Sequence of chain 2.A:
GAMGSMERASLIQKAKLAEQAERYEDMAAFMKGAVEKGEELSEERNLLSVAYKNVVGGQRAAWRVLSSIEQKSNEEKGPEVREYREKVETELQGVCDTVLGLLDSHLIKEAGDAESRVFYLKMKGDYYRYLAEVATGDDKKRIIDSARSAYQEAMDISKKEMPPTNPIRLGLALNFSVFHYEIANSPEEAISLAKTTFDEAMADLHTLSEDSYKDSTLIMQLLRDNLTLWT

Sequence of chain 2.B:
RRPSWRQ

Binding-site contacts:
Ligand atom C05 contacts residue PRO172 of chain 2.A at 3.4 Å (hydrophobic).
Ligand atom C06 contacts residue LYS127 of chain 2.A at 3.6 Å.
Ligand atom C16 contacts residue CSO43 of chain 2.A at 3.9 Å.
Ligand atom F17 contacts residue CSO43 of chain 2.A at 3.4 Å.
Ligand atom C03 contacts residue ILE173 of chain 2.A at 3.5 Å (hydrophobic).
Ligand atom C03 contacts residue LYS127 of chain 2.A at 2.3 Å.
Ligand atom C02 contacts residue TRP13 of chain 2.B at 3.2 Å (hydrophobic).
Ligand atom C05 contacts residue TRP13 of chain 2.B at 3.8 Å (hydrophobic).
Ligand atom C09 contacts residue TRP13 of chain 2.B at 3.6 Å (hydrophobic).
Ligand atom N10 contacts residue PRO172 of chain 2.A at 4.0 Å.
Ligand atom C04 contacts residue PRO172 of chain 2.A at 3.7 Å (hydrophobic).
Ligand atom C19 contacts residue ASN47 of chain 2.A at 3.7 Å.
Ligand atom C15 contacts residue GLU120 of chain 2.A at 3.9 Å.
Ligand atom C08 contacts residue ASN47 of chain 2.A at 3.9 Å.
Ligand atom C06 contacts residue TRP13 of chain 2.B at 3.2 Å (hydrophobic).
Ligand atom BR1 contacts residue SER50 of chain 2.A at 3.2 Å.
Ligand atom C06 contacts residue ILE173 of chain 2.A at 3.9 Å (hydrophobic).
Ligand atom C04 contacts residue GLY176 of chain 2.A at 3.9 Å.
Ligand atom C22 contacts residue TRP13 of chain 2.B at 3.5 Å (hydrophobic).
Ligand atom C05 contacts residue ILE224 of chain 2.A at 4.0 Å (hydrophobic).
Ligand atom F17 contacts residue ARG46 of chain 2.A at 3.3 Å.
Ligand atom C04 contacts residue LYS127 of chain 2.A at 2.6 Å.
Ligand atom F14 contacts residue ILE173 of chain 2.A at 3.3 Å.
Ligand atom F17 contacts residue PHE124 of chain 2.A at 3.4 Å.
Ligand atom C04 contacts residue TRP13 of chain 2.B at 3.6 Å (hydrophobic).
Ligand atom C18 contacts residue ASN47 of chain 2.A at 3.8 Å.
Ligand atom F14 contacts residue PRO172 of chain 2.A at 3.8 Å.
Ligand atom C03 contacts residue TRP13 of chain 2.B at 3.4 Å (hydrophobic).
Ligand atom C22 contacts residue PRO172 of chain 2.A at 3.9 Å (hydrophobic).
Ligand atom C18 contacts residue CSO43 of chain 2.A at 3.5 Å.
Ligand atom C16 contacts residue PHE124 of chain 2.A at 3.5 Å (hydrophobic).
Ligand atom BR1 contacts residue TRP13 of chain 2.B at 3.6 Å.
Ligand atom C15 contacts residue PHE124 of chain 2.A at 3.6 Å (hydrophobic).
Ligand atom C02 contacts residue LYS127 of chain 2.A at 1.4 Å.
Ligand atom C08 contacts residue TRP13 of chain 2.B at 3.6 Å (hydrophobic).
Ligand atom C04 contacts residue ILE173 of chain 2.A at 3.8 Å (hydrophobic).
Ligand atom C05 contacts residue LYS127 of chain 2.A at 4.0 Å.
Ligand atom BR1 contacts residue PHE124 of chain 2.A at 3.6 Å.
Ligand atom N10 contacts residue TRP13 of chain 2.B at 3.9 Å.
Ligand atom C02 contacts residue ILE173 of chain 2.A at 3.8 Å (hydrophobic).

The small molecule below binds the protein below.
Small molecule (SMILES): O=Cc1ccc(-n2ccnc2-c2ccc(F)cc2F)cc1Br